Sequence of chain 1.A:
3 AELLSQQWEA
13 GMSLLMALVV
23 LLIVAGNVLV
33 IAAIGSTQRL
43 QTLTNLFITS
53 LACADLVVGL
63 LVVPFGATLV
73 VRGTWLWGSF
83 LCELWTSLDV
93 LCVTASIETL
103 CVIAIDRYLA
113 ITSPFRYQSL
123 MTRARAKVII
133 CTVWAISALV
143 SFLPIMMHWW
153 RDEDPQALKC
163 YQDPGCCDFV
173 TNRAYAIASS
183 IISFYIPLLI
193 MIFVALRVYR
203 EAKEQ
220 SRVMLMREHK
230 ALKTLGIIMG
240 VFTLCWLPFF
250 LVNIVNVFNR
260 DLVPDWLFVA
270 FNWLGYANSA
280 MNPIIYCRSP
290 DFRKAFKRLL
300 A

This small molecule binds to this protein.
Small molecule (SMILES): CCCCCCCCCC(=O)N(CCO)C[C@@H](O)[C@@H](O)[C@@H](O)[C@@H](O)CO

Binding-site contacts:
Ligand atom C18 contacts residue TYR201 of chain 1.A at 4.3 Å (hydrophobic).
Ligand atom C18 contacts residue ALA197 of chain 1.A at 4.2 Å (hydrophobic).
Ligand atom C12 contacts residue GLY235 of chain 1.A at 4.3 Å.
Ligand atom C12 contacts residue ALA197 of chain 1.A at 3.9 Å (hydrophobic).
Ligand atom C18 contacts residue LEU231 of chain 1.A at 4.1 Å (hydrophobic).
Ligand atom C15 contacts residue VAL200 of chain 1.A at 4.4 Å (hydrophobic).
Ligand atom C21 contacts residue LYS232 of chain 1.A at 4.2 Å.
Ligand atom C9 contacts residue LEU234 of chain 1.A at 4.4 Å (hydrophobic).
Ligand atom C15 contacts residue GLY235 of chain 1.A at 3.5 Å.
Ligand atom C21 contacts residue TYR201 of chain 1.A at 4.3 Å (hydrophobic).
Ligand atom C21 contacts residue LEU231 of chain 1.A at 3.7 Å (hydrophobic).
Ligand atom C15 contacts residue LEU231 of chain 1.A at 3.3 Å (hydrophobic).
Ligand atom C9 contacts residue VAL200 of chain 1.A at 3.9 Å (hydrophobic).
Ligand atom C12 contacts residue VAL200 of chain 1.A at 3.7 Å (hydrophobic).
Ligand atom C12 contacts residue MET238 of chain 1.A at 4.3 Å (hydrophobic).
Ligand atom C9 contacts residue LEU231 of chain 1.A at 4.2 Å (hydrophobic).
Ligand atom C18 contacts residue VAL200 of chain 1.A at 4.2 Å (hydrophobic).
Ligand atom C9 contacts residue MET238 of chain 1.A at 3.9 Å (hydrophobic).
Ligand atom C12 contacts residue LEU231 of chain 1.A at 4.4 Å (hydrophobic).
Ligand atom C9 contacts residue GLY235 of chain 1.A at 4.4 Å.